Sequence of chain 4.D:
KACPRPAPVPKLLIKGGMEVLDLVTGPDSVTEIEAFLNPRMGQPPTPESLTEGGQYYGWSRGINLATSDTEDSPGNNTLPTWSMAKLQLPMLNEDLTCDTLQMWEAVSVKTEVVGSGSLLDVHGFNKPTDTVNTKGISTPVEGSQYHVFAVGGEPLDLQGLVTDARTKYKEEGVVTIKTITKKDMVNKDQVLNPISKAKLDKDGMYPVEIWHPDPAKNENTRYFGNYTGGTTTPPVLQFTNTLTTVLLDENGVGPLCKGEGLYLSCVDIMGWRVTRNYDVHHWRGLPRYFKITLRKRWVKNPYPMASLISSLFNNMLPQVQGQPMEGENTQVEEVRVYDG

The small molecule below binds the protein below.
Small molecule (SMILES): CC(=O)N[C@H]1[C@H]([C@H](O)[C@H](O)CO)O[C@@](O[C@H]2[C@@H](O)[C@@H](CO)O[C@@H](O[C@H]3[C@H](O)[C@@H](O)[C@H](O)O[C@@H]3CO)[C@@H]2O)(C(=O)O)C[C@@H]1O

Binding-site contacts:
Ligand atom C11 contacts residue ASP85 of chain 4.D at 4.0 Å.
Ligand atom O4 contacts residue HIS298 of chain 4.C at 3.2 Å (h-bond).
Ligand atom C4 contacts residue TYR72 of chain 4.C at 3.4 Å (hydrophobic).
Ligand atom O1A contacts residue HIS298 of chain 4.C at 4.3 Å.
Ligand atom O4 contacts residue ILE79 of chain 4.C at 3.7 Å.
Ligand atom C1 contacts residue TYR72 of chain 4.C at 4.3 Å (hydrophobic).
Ligand atom O4 contacts residue GLY78 of chain 4.C at 3.1 Å.
Ligand atom O4 contacts residue ASN80 of chain 4.C at 4.3 Å.
Ligand atom C6 contacts residue TYR72 of chain 4.C at 3.9 Å (hydrophobic).
Ligand atom C10 contacts residue TYR72 of chain 4.C at 4.0 Å (hydrophobic).
Ligand atom O1B contacts residue ARG77 of chain 4.C at 2.7 Å (salt-bridge).
Ligand atom O10 contacts residue THR291 of chain 4.C at 4.4 Å.
Ligand atom O4 contacts residue THR291 of chain 4.C at 3.3 Å.
Ligand atom O3 contacts residue VAL296 of chain 4.C at 4.4 Å.
Ligand atom C1 contacts residue GLY78 of chain 4.C at 4.2 Å.
Ligand atom C3 contacts residue HIS298 of chain 4.C at 3.5 Å.
Ligand atom O9 contacts residue ARG77 of chain 4.C at 3.8 Å.
Ligand atom O10 contacts residue ASN293 of chain 4.C at 4.5 Å.
Ligand atom C3 contacts residue ARG77 of chain 4.C at 4.2 Å.
Ligand atom C4 contacts residue HIS298 of chain 4.C at 3.8 Å.
Ligand atom O6 contacts residue ASN93 of chain 4.C at 3.4 Å (h-bond).
Ligand atom C1 contacts residue ARG77 of chain 4.C at 3.3 Å.
Ligand atom O1B contacts residue TYR72 of chain 4.C at 4.4 Å.
Ligand atom O4 contacts residue ARG289 of chain 4.C at 4.5 Å.
Ligand atom C6 contacts residue ASN93 of chain 4.C at 3.7 Å.
Ligand atom C4 contacts residue ARG77 of chain 4.C at 4.4 Å.
Ligand atom O1A contacts residue GLY78 of chain 4.C at 3.8 Å.
Ligand atom O1A contacts residue ARG77 of chain 4.C at 3.0 Å (salt-bridge).
Ligand atom O1A contacts residue TYR72 of chain 4.C at 3.6 Å.
Ligand atom O3 contacts residue GLY78 of chain 4.C at 3.4 Å.
Ligand atom N5 contacts residue TYR72 of chain 4.C at 3.1 Å (h-bond).
Ligand atom C11 contacts residue TYR72 of chain 4.C at 4.3 Å (hydrophobic).
Ligand atom C5 contacts residue TYR72 of chain 4.C at 3.6 Å (hydrophobic).
Ligand atom C3 contacts residue GLY78 of chain 4.C at 4.3 Å.
Ligand atom C2 contacts residue ARG77 of chain 4.C at 4.4 Å.
Ligand atom O4 contacts residue TYR72 of chain 4.C at 3.8 Å.
Ligand atom C4 contacts residue GLY78 of chain 4.C at 3.2 Å.
Ligand atom C3 contacts residue GLY78 of chain 4.C at 3.9 Å.
Ligand atom C2 contacts residue GLY78 of chain 4.C at 4.1 Å.
Ligand atom O8 contacts residue ARG77 of chain 4.C at 3.6 Å (salt-bridge).

Sequence of chain 4.C:
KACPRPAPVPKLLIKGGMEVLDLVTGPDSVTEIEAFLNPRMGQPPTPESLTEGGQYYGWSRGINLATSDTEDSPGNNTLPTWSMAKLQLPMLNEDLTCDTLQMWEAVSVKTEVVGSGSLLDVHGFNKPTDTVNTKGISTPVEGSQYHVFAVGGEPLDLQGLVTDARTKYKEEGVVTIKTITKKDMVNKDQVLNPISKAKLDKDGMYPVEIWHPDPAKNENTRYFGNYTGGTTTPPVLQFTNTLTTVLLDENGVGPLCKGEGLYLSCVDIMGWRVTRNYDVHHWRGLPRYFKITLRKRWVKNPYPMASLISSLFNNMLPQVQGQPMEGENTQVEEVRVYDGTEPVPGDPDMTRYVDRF